Sequence of chain 17.A:
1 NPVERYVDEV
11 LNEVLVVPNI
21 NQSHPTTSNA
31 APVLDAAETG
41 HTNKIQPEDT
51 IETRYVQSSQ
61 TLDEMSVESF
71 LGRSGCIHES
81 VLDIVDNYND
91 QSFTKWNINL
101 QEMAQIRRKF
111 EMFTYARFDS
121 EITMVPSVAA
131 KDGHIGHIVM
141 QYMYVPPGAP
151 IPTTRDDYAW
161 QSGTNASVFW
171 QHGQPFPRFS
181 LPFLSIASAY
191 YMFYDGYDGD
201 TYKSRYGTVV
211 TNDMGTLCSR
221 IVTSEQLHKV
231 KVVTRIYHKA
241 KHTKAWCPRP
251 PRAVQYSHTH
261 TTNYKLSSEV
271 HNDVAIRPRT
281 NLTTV

Sequence of chain 17.C:
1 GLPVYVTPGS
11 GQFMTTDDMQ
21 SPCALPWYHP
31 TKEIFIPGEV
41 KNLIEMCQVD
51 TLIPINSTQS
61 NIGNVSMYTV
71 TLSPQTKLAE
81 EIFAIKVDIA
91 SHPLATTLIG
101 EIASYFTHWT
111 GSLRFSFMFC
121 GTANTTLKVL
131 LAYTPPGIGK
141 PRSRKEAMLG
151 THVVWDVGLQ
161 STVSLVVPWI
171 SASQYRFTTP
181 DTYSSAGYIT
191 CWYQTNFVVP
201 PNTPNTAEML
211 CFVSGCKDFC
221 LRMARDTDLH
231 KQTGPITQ

Binding-site contacts:
Ligand atom C2C contacts residue ILE98 of chain 17.A at 4.0 Å (hydrophobic).
Ligand atom CM3 contacts residue TYR190 of chain 17.A at 3.9 Å (hydrophobic).
Ligand atom C1C contacts residue MET214 of chain 17.A at 3.7 Å (hydrophobic).
Ligand atom C5B contacts residue TYR144 of chain 17.A at 3.6 Å (hydrophobic).
Ligand atom O1B contacts residue ILE98 of chain 17.A at 2.9 Å.
Ligand atom C4B contacts residue LEU181 of chain 17.A at 3.8 Å (hydrophobic).
Ligand atom C6B contacts residue LEU181 of chain 17.A at 3.3 Å (hydrophobic).
Ligand atom O5A contacts residue TYR144 of chain 17.A at 3.1 Å.
Ligand atom CM4 contacts residue PHE179 of chain 17.A at 3.9 Å (hydrophobic).
Ligand atom N3A contacts residue LEU217 of chain 17.A at 3.4 Å.
Ligand atom C1A contacts residue TYR144 of chain 17.A at 3.1 Å (hydrophobic).
Ligand atom C4A contacts residue TYR144 of chain 17.A at 3.8 Å (hydrophobic).
Ligand atom C1B contacts residue LEU181 of chain 17.A at 3.8 Å (hydrophobic).
Ligand atom O5A contacts residue PHE179 of chain 17.A at 3.7 Å.
Ligand atom C6B contacts residue ILE98 of chain 17.A at 3.6 Å (hydrophobic).
Ligand atom C2A contacts residue TYR144 of chain 17.A at 3.7 Å (hydrophobic).
Ligand atom C5B contacts residue LEU181 of chain 17.A at 3.3 Å (hydrophobic).
Ligand atom CM6 contacts residue LEU181 of chain 17.A at 3.7 Å (hydrophobic).
Ligand atom C1B contacts residue ILE98 of chain 17.A at 3.6 Å (hydrophobic).
Ligand atom CM6 contacts residue TYR144 of chain 17.A at 3.7 Å (hydrophobic).
Ligand atom CM6 contacts residue LEU184 of chain 17.A at 3.4 Å (hydrophobic).
Ligand atom C2A contacts residue PHE179 of chain 17.A at 3.3 Å (hydrophobic).
Ligand atom CM2 contacts residue ILE236 of chain 17.A at 4.0 Å (hydrophobic).
Ligand atom CM4 contacts residue VAL168 of chain 17.A at 3.5 Å (hydrophobic).
Ligand atom CM4 contacts residue TYR142 of chain 17.A at 3.1 Å (hydrophobic).
Ligand atom C2B contacts residue ILE98 of chain 17.A at 3.9 Å (hydrophobic).
Ligand atom C1A contacts residue PHE179 of chain 17.A at 3.5 Å (hydrophobic).
Ligand atom N2 contacts residue MET214 of chain 17.A at 3.8 Å.
Ligand atom C4B contacts residue PHE179 of chain 17.A at 3.9 Å (hydrophobic).
Ligand atom C4 contacts residue TYR190 of chain 17.A at 3.8 Å (hydrophobic).
Ligand atom C3 contacts residue LEU100 of chain 17.A at 3.9 Å (hydrophobic).
Ligand atom N2 contacts residue LEU100 of chain 17.A at 3.8 Å.
Ligand atom C4A contacts residue PHE179 of chain 17.A at 3.3 Å (hydrophobic).
Ligand atom N3A contacts residue PHE179 of chain 17.A at 3.0 Å.
Ligand atom O5A contacts residue ALA166 of chain 17.A at 3.9 Å.
Ligand atom O1 contacts residue MET214 of chain 17.A at 3.2 Å.
Ligand atom O1 contacts residue LEU100 of chain 17.A at 4.0 Å.
Ligand atom CM2 contacts residue ILE122 of chain 17.A at 3.7 Å (hydrophobic).
Ligand atom C5 contacts residue MET214 of chain 17.A at 3.6 Å (hydrophobic).
Ligand atom C2B contacts residue ILE122 of chain 17.A at 3.9 Å (hydrophobic).

The small molecule below binds the protein below.
Small molecule (SMILES): Cc1cc(CCCOc2c(C)cc(-c3coc(C)n3)cc2C)on1